Sequence of chain 2.C:
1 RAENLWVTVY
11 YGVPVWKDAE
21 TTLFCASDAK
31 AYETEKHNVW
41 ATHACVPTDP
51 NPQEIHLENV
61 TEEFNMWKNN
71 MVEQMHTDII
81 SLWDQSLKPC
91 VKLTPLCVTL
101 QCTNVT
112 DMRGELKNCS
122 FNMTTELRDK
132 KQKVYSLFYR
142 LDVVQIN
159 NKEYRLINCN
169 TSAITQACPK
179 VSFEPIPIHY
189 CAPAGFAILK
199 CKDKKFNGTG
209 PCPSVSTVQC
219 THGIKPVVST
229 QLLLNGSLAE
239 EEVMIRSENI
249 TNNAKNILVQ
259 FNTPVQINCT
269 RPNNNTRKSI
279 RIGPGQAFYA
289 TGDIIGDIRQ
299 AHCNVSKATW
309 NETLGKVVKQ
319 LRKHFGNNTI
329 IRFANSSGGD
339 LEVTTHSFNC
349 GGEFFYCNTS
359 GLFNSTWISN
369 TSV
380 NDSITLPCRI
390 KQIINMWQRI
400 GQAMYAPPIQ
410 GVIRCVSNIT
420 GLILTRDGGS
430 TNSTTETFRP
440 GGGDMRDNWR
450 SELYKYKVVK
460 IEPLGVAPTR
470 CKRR

Sequence of chain 2.D:
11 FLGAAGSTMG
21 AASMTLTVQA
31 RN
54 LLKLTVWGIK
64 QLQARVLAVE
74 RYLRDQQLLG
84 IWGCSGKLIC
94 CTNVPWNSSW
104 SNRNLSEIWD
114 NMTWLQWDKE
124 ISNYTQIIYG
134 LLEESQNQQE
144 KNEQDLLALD

Binding-site contacts:
Ligand atom C4 contacts residue ASN59 of chain 2.C at 4.3 Å.
Ligand atom C5 contacts residue ASN59 of chain 2.C at 3.6 Å.
Ligand atom O5 contacts residue GLY16 of chain 2.D at 3.0 Å (h-bond).
Ligand atom N2 contacts residue ASN59 of chain 2.C at 3.1 Å (h-bond).
Ligand atom C3 contacts residue ASN59 of chain 2.C at 3.9 Å.
Ligand atom O6 contacts residue GLY16 of chain 2.D at 3.9 Å.
Ligand atom C5 contacts residue GLY16 of chain 2.D at 4.4 Å.
Ligand atom C6 contacts residue GLN119 of chain 2.D at 3.8 Å.
Ligand atom C6 contacts residue THR116 of chain 2.D at 3.9 Å.
Ligand atom C7 contacts residue ASN59 of chain 2.C at 4.0 Å.
Ligand atom O6 contacts residue THR116 of chain 2.D at 2.9 Å (h-bond).
Ligand atom C4 contacts residue THR116 of chain 2.D at 4.3 Å.
Ligand atom O5 contacts residue THR116 of chain 2.D at 3.9 Å.
Ligand atom C5 contacts residue THR116 of chain 2.D at 4.3 Å.
Ligand atom O7 contacts residue ASN59 of chain 2.C at 4.4 Å.
Ligand atom C1 contacts residue ASN59 of chain 2.C at 1.4 Å.
Ligand atom O5 contacts residue ASN59 of chain 2.C at 2.4 Å (h-bond).
Ligand atom C1 contacts residue GLY16 of chain 2.D at 3.1 Å.
Ligand atom O7 contacts residue THR18 of chain 2.D at 3.4 Å.
Ligand atom O6 contacts residue GLN119 of chain 2.D at 4.0 Å.
Ligand atom C2 contacts residue GLY16 of chain 2.D at 4.0 Å.
Ligand atom C2 contacts residue ASN59 of chain 2.C at 2.6 Å.

A small-molecule ligand and the protein it binds are described below.
Small molecule (SMILES): CC(=O)N[C@@H]1[C@@H](O)[C@H](O)[C@@H](CO)O[C@H]1O